Binding-site contacts:
Ligand atom C3 contacts residue PHE186 of chain 1.F at 4.5 Å (hydrophobic).
Ligand atom C4 contacts residue ARG170 of chain 1.F at 4.0 Å.
Ligand atom C2 contacts residue ARG170 of chain 1.F at 3.6 Å.
Ligand atom O1 contacts residue HIS242 of chain 1.F at 3.4 Å (h-bond).
Ligand atom C3 contacts residue VAL168 of chain 1.F at 3.8 Å (hydrophobic).
Ligand atom O3 contacts residue GLU169 of chain 1.F at 4.4 Å.
Ligand atom C3 contacts residue ILE167 of chain 1.F at 4.1 Å (hydrophobic).
Ligand atom O2 contacts residue PHE186 of chain 1.F at 3.1 Å.
Ligand atom O2 contacts residue ARG170 of chain 1.F at 3.2 Å (salt-bridge).
Ligand atom O4 contacts residue ARG170 of chain 1.F at 3.6 Å.
Ligand atom O4 contacts residue GLU169 of chain 1.F at 3.4 Å.
Ligand atom O4 contacts residue ALA132 of chain 1.F at 4.3 Å.
Ligand atom O3 contacts residue ARG170 of chain 1.F at 4.0 Å.
Ligand atom O4 contacts residue VAL168 of chain 1.F at 3.6 Å.
Ligand atom O3 contacts residue ILE167 of chain 1.F at 4.1 Å.
Ligand atom O3 contacts residue VAL168 of chain 1.F at 2.8 Å (h-bond).
Ligand atom C4 contacts residue VAL168 of chain 1.F at 4.2 Å (hydrophobic).
Ligand atom O3 contacts residue CYS173 of chain 1.F at 4.4 Å.
Ligand atom C1 contacts residue LEU130 of chain 1.F at 4.3 Å (hydrophobic).
Ligand atom C4 contacts residue GLU169 of chain 1.F at 4.4 Å.
Ligand atom C2 contacts residue PHE186 of chain 1.F at 4.2 Å (hydrophobic).
Ligand atom O3 contacts residue PHE186 of chain 1.F at 3.9 Å.
Ligand atom C5 contacts residue LEU130 of chain 1.F at 4.1 Å (hydrophobic).
Ligand atom O5 contacts residue LEU130 of chain 1.F at 3.9 Å.
Ligand atom O2 contacts residue MET185 of chain 1.F at 3.9 Å.

A protein and the small-molecule ligand that binds it are described below.
Small molecule (SMILES): OC[C@H]1O[C@@H](O)[C@H](O)[C@@H](O)[C@@H]1O

Sequence of chain 1.F:
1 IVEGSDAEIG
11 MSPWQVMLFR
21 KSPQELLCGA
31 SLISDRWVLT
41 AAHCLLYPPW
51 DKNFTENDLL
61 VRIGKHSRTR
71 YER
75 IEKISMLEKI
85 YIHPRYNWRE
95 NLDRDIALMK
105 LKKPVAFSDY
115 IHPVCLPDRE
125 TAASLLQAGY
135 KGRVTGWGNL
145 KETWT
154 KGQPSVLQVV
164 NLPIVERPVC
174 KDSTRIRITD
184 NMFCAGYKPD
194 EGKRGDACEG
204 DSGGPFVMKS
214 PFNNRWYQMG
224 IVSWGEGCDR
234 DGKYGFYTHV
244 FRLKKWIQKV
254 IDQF